This small molecule binds to this protein.
Small molecule (SMILES): CC(=O)N[C@H]1[C@H]([C@H](O)[C@H](O)CO)O[C@@](O)(C(=O)O)C[C@@H]1O

Sequence of chain 1.D:
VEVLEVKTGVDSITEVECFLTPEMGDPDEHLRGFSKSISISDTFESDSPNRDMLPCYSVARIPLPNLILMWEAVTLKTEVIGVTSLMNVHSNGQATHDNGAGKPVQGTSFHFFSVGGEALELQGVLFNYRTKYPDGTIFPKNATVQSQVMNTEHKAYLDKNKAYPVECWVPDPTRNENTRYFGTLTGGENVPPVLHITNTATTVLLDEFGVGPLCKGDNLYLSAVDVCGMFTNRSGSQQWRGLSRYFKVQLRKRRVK

Binding-site contacts:
Ligand atom O10 contacts residue GLN253 of chain 1.C at 4.2 Å.
Ligand atom O1B contacts residue SER249 of chain 1.C at 3.9 Å.
Ligand atom C9 contacts residue SER43 of chain 1.C at 3.7 Å.
Ligand atom O8 contacts residue SER251 of chain 1.C at 4.1 Å.
Ligand atom O1A contacts residue SER249 of chain 1.C at 2.8 Å (h-bond).
Ligand atom N5 contacts residue GLN253 of chain 1.C at 3.4 Å (h-bond).
Ligand atom C10 contacts residue LEU37 of chain 1.C at 4.0 Å (hydrophobic).
Ligand atom C11 contacts residue ASN247 of chain 1.C at 3.7 Å.
Ligand atom C1 contacts residue SER249 of chain 1.C at 3.7 Å.
Ligand atom C7 contacts residue GLN253 of chain 1.C at 3.7 Å.
Ligand atom C10 contacts residue PHE50 of chain 1.D at 4.1 Å (hydrophobic).
Ligand atom C1 contacts residue ASN247 of chain 1.C at 4.2 Å.
Ligand atom C7 contacts residue LEU37 of chain 1.C at 4.3 Å (hydrophobic).
Ligand atom O9 contacts residue LYS42 of chain 1.C at 3.3 Å.
Ligand atom C11 contacts residue GLN253 of chain 1.C at 3.2 Å.
Ligand atom C4 contacts residue ASN247 of chain 1.C at 3.7 Å.
Ligand atom O9 contacts residue SER43 of chain 1.C at 2.8 Å (h-bond).
Ligand atom O1B contacts residue ASN247 of chain 1.C at 4.0 Å.
Ligand atom O4 contacts residue ASN106 of chain 1.C at 3.2 Å (h-bond).
Ligand atom O10 contacts residue LEU37 of chain 1.C at 3.5 Å.
Ligand atom C5 contacts residue ASN247 of chain 1.C at 3.8 Å.
Ligand atom O1A contacts residue SER251 of chain 1.C at 3.4 Å (h-bond).
Ligand atom C11 contacts residue LEU37 of chain 1.C at 3.7 Å (hydrophobic).
Ligand atom C6 contacts residue ASN247 of chain 1.C at 3.9 Å.
Ligand atom C9 contacts residue LYS42 of chain 1.C at 4.2 Å.
Ligand atom C9 contacts residue GLN253 of chain 1.C at 3.8 Å.
Ligand atom O4 contacts residue ASN247 of chain 1.C at 3.9 Å.
Ligand atom O1B contacts residue SER251 of chain 1.C at 2.7 Å (h-bond).
Ligand atom N5 contacts residue ASN247 of chain 1.C at 2.9 Å (h-bond).
Ligand atom C8 contacts residue SER43 of chain 1.C at 4.0 Å.
Ligand atom C11 contacts residue PHE50 of chain 1.D at 3.6 Å (hydrophobic).
Ligand atom O7 contacts residue LEU37 of chain 1.C at 3.5 Å.
Ligand atom C10 contacts residue GLN253 of chain 1.C at 3.4 Å.
Ligand atom C10 contacts residue ASN247 of chain 1.C at 3.7 Å.
Ligand atom O4 contacts residue PHE50 of chain 1.D at 4.0 Å.
Ligand atom C1 contacts residue SER251 of chain 1.C at 3.4 Å.
Ligand atom O8 contacts residue GLN253 of chain 1.C at 4.2 Å.
Ligand atom O8 contacts residue SER43 of chain 1.C at 2.9 Å (h-bond).
Ligand atom C6 contacts residue GLN253 of chain 1.C at 4.0 Å.
Ligand atom O1A contacts residue ASN247 of chain 1.C at 3.9 Å.

Sequence of chain 1.C:
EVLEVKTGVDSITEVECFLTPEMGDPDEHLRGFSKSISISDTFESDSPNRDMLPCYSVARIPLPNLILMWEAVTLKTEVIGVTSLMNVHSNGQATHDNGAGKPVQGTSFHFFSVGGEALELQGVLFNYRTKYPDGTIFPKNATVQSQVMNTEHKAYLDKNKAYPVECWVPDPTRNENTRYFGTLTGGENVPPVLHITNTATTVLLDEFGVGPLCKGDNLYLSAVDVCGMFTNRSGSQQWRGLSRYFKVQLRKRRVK